This protein binds this small molecule.
Small molecule (SMILES): CC(=O)N[C@H]1[C@H](O[C@H]2[C@H](O)[C@@H](NC(C)=O)CO[C@@H]2CO)O[C@H](CO)[C@@H](O[C@@H]2O[C@H](CO)[C@@H](O)[C@H](O)[C@@H]2O)[C@@H]1O

Binding-site contacts:
Ligand atom C5 contacts residue SER80 of chain 10.E at 4.0 Å.
Ligand atom O6 contacts residue VAL68 of chain 10.E at 3.8 Å.
Ligand atom O7 contacts residue TYR23 of chain 10.E at 4.2 Å.
Ligand atom C6 contacts residue ALA69 of chain 10.E at 4.1 Å (hydrophobic).
Ligand atom C7 contacts residue ASN78 of chain 10.E at 3.9 Å.
Ligand atom C6 contacts residue ASN78 of chain 10.E at 4.5 Å.
Ligand atom O5 contacts residue SER80 of chain 10.E at 4.1 Å.
Ligand atom C1 contacts residue ASN78 of chain 10.E at 1.4 Å.
Ligand atom C4 contacts residue ASN78 of chain 10.E at 4.2 Å.
Ligand atom C6 contacts residue VAL68 of chain 10.E at 3.1 Å (hydrophobic).
Ligand atom O5 contacts residue ALA69 of chain 10.E at 3.5 Å.
Ligand atom C8 contacts residue TYR23 of chain 10.E at 3.3 Å (hydrophobic).
Ligand atom C5 contacts residue VAL68 of chain 10.E at 4.4 Å (hydrophobic).
Ligand atom O5 contacts residue ASN78 of chain 10.E at 2.2 Å (h-bond).
Ligand atom N2 contacts residue ASN78 of chain 10.E at 3.2 Å (h-bond).
Ligand atom C5 contacts residue ASN78 of chain 10.E at 3.5 Å.
Ligand atom C1 contacts residue ALA69 of chain 10.E at 4.3 Å (hydrophobic).
Ligand atom C5 contacts residue ALA69 of chain 10.E at 4.4 Å (hydrophobic).
Ligand atom C1 contacts residue SER80 of chain 10.E at 3.8 Å.
Ligand atom C2 contacts residue ASN78 of chain 10.E at 2.7 Å.
Ligand atom C3 contacts residue ASN78 of chain 10.E at 4.0 Å.
Ligand atom O7 contacts residue ASN78 of chain 10.E at 4.0 Å.
Ligand atom O6 contacts residue ALA69 of chain 10.E at 4.0 Å.
Ligand atom C7 contacts residue TYR23 of chain 10.E at 4.0 Å (hydrophobic).

Sequence of chain 10.E:
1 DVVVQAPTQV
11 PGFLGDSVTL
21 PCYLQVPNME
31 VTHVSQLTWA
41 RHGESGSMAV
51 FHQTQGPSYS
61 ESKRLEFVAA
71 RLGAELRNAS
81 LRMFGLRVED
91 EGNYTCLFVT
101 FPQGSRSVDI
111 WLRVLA